Binding-site contacts:
Ligand atom O6 contacts residue LEU100 of chain 1.A at 3.2 Å.
Ligand atom C3 contacts residue GOL1 of chain 1.E at 3.7 Å.
Ligand atom O1 contacts residue PRO397 of chain 1.A at 3.9 Å.
Ligand atom O2 contacts residue LEU243 of chain 1.A at 3.3 Å.
Ligand atom C17 contacts residue ALA184 of chain 1.A at 3.6 Å (hydrophobic).
Ligand atom C6 contacts residue ALA247 of chain 1.A at 3.8 Å (hydrophobic).
Ligand atom C2 contacts residue ALA294 of chain 1.A at 4.0 Å (hydrophobic).
Ligand atom C12 contacts residue VAL242 of chain 1.A at 3.8 Å (hydrophobic).
Ligand atom C23 contacts residue ALA89 of chain 1.A at 2.9 Å (hydrophobic).
Ligand atom O5 contacts residue ALA184 of chain 1.A at 2.5 Å (h-bond).
Ligand atom C19 contacts residue GLY91 of chain 1.A at 3.9 Å.
Ligand atom C22 contacts residue SER192 of chain 1.A at 3.2 Å.
Ligand atom C24 contacts residue ALA184 of chain 1.A at 3.3 Å (hydrophobic).
Ligand atom O5 contacts residue ARG186 of chain 1.A at 3.9 Å.
Ligand atom C12 contacts residue ALA246 of chain 1.A at 4.0 Å (hydrophobic).
Ligand atom O6 contacts residue GOL1 of chain 1.E at 3.4 Å.
Ligand atom C22 contacts residue MET193 of chain 1.A at 3.5 Å (hydrophobic).
Ligand atom C18 contacts residue GLY91 of chain 1.A at 3.9 Å.
Ligand atom O5 contacts residue PRO187 of chain 1.A at 3.3 Å.
Ligand atom C26 contacts residue ALA184 of chain 1.A at 3.9 Å (hydrophobic).
Ligand atom C5 contacts residue HEM1 of chain 1.C at 3.9 Å.
Ligand atom C23 contacts residue PRO187 of chain 1.A at 3.5 Å (hydrophobic).
Ligand atom O3 contacts residue ALA184 of chain 1.A at 3.1 Å (h-bond).
Ligand atom C8 contacts residue LEU243 of chain 1.A at 3.9 Å (hydrophobic).
Ligand atom C4 contacts residue ILE398 of chain 1.A at 4.0 Å (hydrophobic).
Ligand atom C23 contacts residue SER192 of chain 1.A at 3.5 Å.
Ligand atom C5 contacts residue ALA247 of chain 1.A at 4.0 Å (hydrophobic).
Ligand atom C28 contacts residue PRO397 of chain 1.A at 4.0 Å (hydrophobic).
Ligand atom C3 contacts residue ALA294 of chain 1.A at 3.9 Å (hydrophobic).
Ligand atom C20 contacts residue GLY91 of chain 1.A at 3.6 Å.
Ligand atom N1 contacts residue SER192 of chain 1.A at 2.9 Å (h-bond).
Ligand atom C26 contacts residue SER185 of chain 1.A at 3.9 Å.
Ligand atom C19 contacts residue ASP92 of chain 1.A at 3.8 Å.
Ligand atom C29 contacts residue GOL1 of chain 1.E at 4.0 Å.
Ligand atom C25 contacts residue SER185 of chain 1.A at 3.9 Å.
Ligand atom C23 contacts residue GLY91 of chain 1.A at 3.9 Å.
Ligand atom C19 contacts residue MET101 of chain 1.A at 3.6 Å (hydrophobic).
Ligand atom C12 contacts residue ALA184 of chain 1.A at 3.7 Å (hydrophobic).
Ligand atom C15 contacts residue PHE96 of chain 1.A at 3.6 Å (hydrophobic).
Ligand atom O5 contacts residue SER192 of chain 1.A at 3.4 Å.

The small molecule below binds the protein below.
Small molecule (SMILES): CC[C@H]1OC(=O)/C=C/[C@H](C)[C@@H](O[C@@H]2O[C@H](C)C[C@H](N(C)C)[C@H]2O)[C@@H](C)C[C@@H](C)[C@H](O)/C=C/C=C/[C@@H]1C

Sequence of chain 1.A:
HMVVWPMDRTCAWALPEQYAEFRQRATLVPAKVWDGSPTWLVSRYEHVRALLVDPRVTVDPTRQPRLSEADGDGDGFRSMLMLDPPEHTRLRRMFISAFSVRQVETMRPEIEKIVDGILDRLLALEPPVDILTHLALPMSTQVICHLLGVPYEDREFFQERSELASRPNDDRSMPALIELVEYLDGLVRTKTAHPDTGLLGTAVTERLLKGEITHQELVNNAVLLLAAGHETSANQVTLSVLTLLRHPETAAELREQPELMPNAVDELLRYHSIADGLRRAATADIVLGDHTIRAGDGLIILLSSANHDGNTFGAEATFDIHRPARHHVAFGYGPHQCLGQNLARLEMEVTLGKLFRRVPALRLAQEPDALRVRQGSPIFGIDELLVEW